Binding-site contacts:
Ligand atom OXT contacts residue SER102 of chain 1.A at 3.4 Å (h-bond).
Ligand atom CE contacts residue PHE46 of chain 1.A at 3.5 Å (hydrophobic).
Ligand atom CA contacts residue THR151 of chain 1.A at 4.0 Å.
Ligand atom C contacts residue GLY104 of chain 1.A at 4.0 Å.
Ligand atom O contacts residue PHE84 of chain 1.A at 3.9 Å.
Ligand atom O contacts residue ARG109 of chain 1.A at 2.9 Å (salt-bridge).
Ligand atom NZ contacts residue PHE46 of chain 1.A at 3.5 Å.
Ligand atom CE contacts residue PHE84 of chain 1.A at 3.5 Å (hydrophobic).
Ligand atom C contacts residue SER102 of chain 1.A at 3.8 Å.
Ligand atom CB contacts residue SER102 of chain 1.A at 3.0 Å.
Ligand atom CD contacts residue PHE84 of chain 1.A at 3.2 Å (hydrophobic).
Ligand atom SG contacts residue PHE46 of chain 1.A at 3.4 Å.
Ligand atom OXT contacts residue GLU215 of chain 1.A at 3.9 Å.
Ligand atom NZ contacts residue ALA101 of chain 1.A at 3.1 Å (h-bond).
Ligand atom NZ contacts residue PHE84 of chain 1.A at 3.9 Å.
Ligand atom C contacts residue THR151 of chain 1.A at 3.4 Å.
Ligand atom CB contacts residue PHE84 of chain 1.A at 3.7 Å (hydrophobic).
Ligand atom OXT contacts residue ARG109 of chain 1.A at 2.8 Å (salt-bridge).
Ligand atom N contacts residue TYR152 of chain 1.A at 3.1 Å (h-bond).
Ligand atom CE contacts residue GLU43 of chain 1.A at 3.4 Å.
Ligand atom CE contacts residue ALA101 of chain 1.A at 3.6 Å (hydrophobic).
Ligand atom SG contacts residue GLN147 of chain 1.A at 4.0 Å.
Ligand atom C contacts residue ARG109 of chain 1.A at 3.5 Å.
Ligand atom CD contacts residue SER102 of chain 1.A at 3.8 Å.
Ligand atom N contacts residue GLU215 of chain 1.A at 2.9 Å (salt-bridge).
Ligand atom C contacts residue PHE84 of chain 1.A at 4.2 Å (hydrophobic).
Ligand atom O contacts residue THR151 of chain 1.A at 2.9 Å (h-bond).
Ligand atom O contacts residue THR150 of chain 1.A at 3.2 Å.
Ligand atom N contacts residue THR151 of chain 1.A at 4.0 Å.
Ligand atom CA contacts residue GLU215 of chain 1.A at 4.1 Å.
Ligand atom OXT contacts residue HIS103 of chain 1.A at 3.7 Å.
Ligand atom CA contacts residue SER102 of chain 1.A at 3.4 Å.
Ligand atom N contacts residue SER102 of chain 1.A at 3.0 Å (h-bond).
Ligand atom NZ contacts residue GLU43 of chain 1.A at 3.2 Å (salt-bridge).
Ligand atom CA contacts residue TYR152 of chain 1.A at 3.7 Å (hydrophobic).
Ligand atom OXT contacts residue THR151 of chain 1.A at 3.6 Å.
Ligand atom CD contacts residue PHE46 of chain 1.A at 3.9 Å (hydrophobic).
Ligand atom NZ contacts residue ASN50 of chain 1.A at 3.3 Å (h-bond).
Ligand atom CD contacts residue ALA101 of chain 1.A at 2.9 Å (hydrophobic).
Ligand atom OXT contacts residue GLY104 of chain 1.A at 2.8 Å (h-bond).

The small molecule below binds the protein below.
Small molecule (SMILES): NCCSC[C@H](N)C(=O)O

Sequence of chain 1.A:
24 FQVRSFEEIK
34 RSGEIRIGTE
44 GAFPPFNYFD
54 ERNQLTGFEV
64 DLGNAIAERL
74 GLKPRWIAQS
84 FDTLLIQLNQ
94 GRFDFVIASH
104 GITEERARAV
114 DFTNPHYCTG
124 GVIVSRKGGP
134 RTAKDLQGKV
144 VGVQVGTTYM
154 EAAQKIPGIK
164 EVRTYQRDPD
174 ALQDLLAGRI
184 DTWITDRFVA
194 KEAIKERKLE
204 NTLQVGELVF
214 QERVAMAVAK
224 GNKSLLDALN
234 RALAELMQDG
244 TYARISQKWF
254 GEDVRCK